Sequence of chain 1.A:
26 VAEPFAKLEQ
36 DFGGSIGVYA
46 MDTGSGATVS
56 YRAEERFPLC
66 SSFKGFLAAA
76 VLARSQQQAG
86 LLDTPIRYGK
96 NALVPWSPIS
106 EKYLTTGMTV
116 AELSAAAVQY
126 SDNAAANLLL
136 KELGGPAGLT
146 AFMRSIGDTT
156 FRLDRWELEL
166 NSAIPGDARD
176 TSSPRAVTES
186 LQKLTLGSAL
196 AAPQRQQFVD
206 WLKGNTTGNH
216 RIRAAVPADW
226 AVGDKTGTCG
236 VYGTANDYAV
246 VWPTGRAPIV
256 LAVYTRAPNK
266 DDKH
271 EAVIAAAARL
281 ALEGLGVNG

Binding-site contacts:
Ligand atom C12 contacts residue GLY85 of chain 1.A at 3.5 Å.
Ligand atom C11 contacts residue GLY85 of chain 1.A at 3.4 Å.
Ligand atom N07 contacts residue GLN199 of chain 1.A at 3.9 Å.
Ligand atom C22 contacts residue GLN83 of chain 1.A at 3.7 Å.
Ligand atom C11 contacts residue SER80 of chain 1.A at 3.5 Å.
Ligand atom C22 contacts residue ALA84 of chain 1.A at 3.4 Å (hydrophobic).
Ligand atom C17 contacts residue SER80 of chain 1.A at 3.9 Å.
Ligand atom C12 contacts residue LEU86 of chain 1.A at 3.5 Å (hydrophobic).
Ligand atom C02 contacts residue SER80 of chain 1.A at 3.7 Å.
Ligand atom C22 contacts residue SER80 of chain 1.A at 3.4 Å.
Ligand atom C17 contacts residue ALA84 of chain 1.A at 3.7 Å (hydrophobic).
Ligand atom C13 contacts residue LEU86 of chain 1.A at 3.2 Å (hydrophobic).
Ligand atom O01 contacts residue GLN199 of chain 1.A at 3.4 Å (h-bond).
Ligand atom C21 contacts residue GLN82 of chain 1.A at 3.6 Å.
Ligand atom N03 contacts residue GLN81 of chain 1.A at 3.9 Å.
Ligand atom C16 contacts residue GLY85 of chain 1.A at 3.4 Å.
Ligand atom N10 contacts residue GLN83 of chain 1.A at 3.6 Å.
Ligand atom C11 contacts residue ALA84 of chain 1.A at 3.8 Å (hydrophobic).
Ligand atom C02 contacts residue GLN199 of chain 1.A at 3.9 Å.
Ligand atom C13 contacts residue GLY85 of chain 1.A at 3.6 Å.
Ligand atom C14 contacts residue GLY85 of chain 1.A at 3.5 Å.
Ligand atom N05 contacts residue GLN81 of chain 1.A at 3.6 Å.
Ligand atom C22 contacts residue GLN81 of chain 1.A at 3.7 Å.
Ligand atom C18 contacts residue ALA84 of chain 1.A at 3.9 Å (hydrophobic).
Ligand atom C21 contacts residue GLN83 of chain 1.A at 3.8 Å.
Ligand atom C13 contacts residue LEU87 of chain 1.A at 3.1 Å (hydrophobic).
Ligand atom C09 contacts residue SER80 of chain 1.A at 3.6 Å.
Ligand atom C21 contacts residue ALA84 of chain 1.A at 3.5 Å (hydrophobic).
Ligand atom C12 contacts residue GLN83 of chain 1.A at 3.4 Å.
Ligand atom N10 contacts residue SER80 of chain 1.A at 2.6 Å (h-bond).
Ligand atom C11 contacts residue GLN83 of chain 1.A at 3.8 Å.
Ligand atom N07 contacts residue ALA196 of chain 1.A at 3.6 Å.
Ligand atom C04 contacts residue GLN199 of chain 1.A at 4.0 Å.
Ligand atom C14 contacts residue LEU86 of chain 1.A at 3.9 Å (hydrophobic).
Ligand atom C15 contacts residue GLY85 of chain 1.A at 3.5 Å.
Ligand atom N10 contacts residue ALA84 of chain 1.A at 3.6 Å.
Ligand atom C12 contacts residue SER80 of chain 1.A at 3.5 Å.
Ligand atom C14 contacts residue LEU87 of chain 1.A at 3.8 Å (hydrophobic).
Ligand atom C21 contacts residue GLN81 of chain 1.A at 3.7 Å.
Ligand atom N06 contacts residue ALA196 of chain 1.A at 3.4 Å.

This protein binds this small molecule.
Small molecule (SMILES): O=C(Nc1nnn[nH]1)[C@H](Nc1ccccc1)c1ccccc1